This small molecule binds to this protein.
Small molecule (SMILES): CCC[C@H](O)[C@@H](C)C(=O)NC/C=C\C[C@@H](C)[C@@H](O)[C@H](C)[C@@H]1C/C=C\C[C@H](C)[C@H](O)Cc2cc(OC)cc(O)c2C(=O)O1

Sequence of chain 1.E:
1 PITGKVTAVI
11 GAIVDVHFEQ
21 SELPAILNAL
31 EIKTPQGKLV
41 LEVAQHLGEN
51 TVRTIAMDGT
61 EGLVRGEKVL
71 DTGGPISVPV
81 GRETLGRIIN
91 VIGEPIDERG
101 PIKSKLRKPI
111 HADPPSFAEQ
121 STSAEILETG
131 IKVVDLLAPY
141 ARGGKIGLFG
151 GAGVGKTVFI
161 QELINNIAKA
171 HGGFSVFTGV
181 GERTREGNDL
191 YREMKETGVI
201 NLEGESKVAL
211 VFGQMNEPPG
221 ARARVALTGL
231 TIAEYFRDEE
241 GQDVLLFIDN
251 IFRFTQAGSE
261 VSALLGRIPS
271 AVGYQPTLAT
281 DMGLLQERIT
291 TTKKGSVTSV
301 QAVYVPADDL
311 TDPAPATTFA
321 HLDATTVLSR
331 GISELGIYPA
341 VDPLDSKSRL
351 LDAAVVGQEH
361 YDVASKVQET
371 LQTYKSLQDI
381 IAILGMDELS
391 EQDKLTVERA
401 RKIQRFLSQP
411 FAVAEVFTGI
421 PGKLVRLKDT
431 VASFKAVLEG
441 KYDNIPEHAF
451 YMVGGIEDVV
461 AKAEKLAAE

Binding-site contacts:
Ligand atom C19 contacts residue GLN326 of chain 1.B at 3.3 Å.
Ligand atom C38 contacts residue LEU369 of chain 1.B at 3.5 Å (hydrophobic).
Ligand atom C23 contacts residue GLU334 of chain 1.E at 3.5 Å.
Ligand atom O42 contacts residue TYR338 of chain 1.E at 3.1 Å.
Ligand atom O01 contacts residue TYR451 of chain 1.E at 3.2 Å (h-bond).
Ligand atom N18 contacts residue VAL348 of chain 1.B at 3.3 Å.
Ligand atom O34 contacts residue TYR338 of chain 1.E at 3.6 Å.
Ligand atom O42 contacts residue GLY336 of chain 1.E at 3.4 Å.
Ligand atom C26 contacts residue SER333 of chain 1.E at 3.4 Å.
Ligand atom C07 contacts residue GLU334 of chain 1.E at 3.3 Å.
Ligand atom C29 contacts residue ALA372 of chain 1.B at 3.2 Å (hydrophobic).
Ligand atom C06 contacts residue GLU334 of chain 1.E at 3.4 Å.
Ligand atom C38 contacts residue ILE420 of chain 1.E at 3.5 Å (hydrophobic).
Ligand atom O28 contacts residue LYS368 of chain 1.B at 3.0 Å (salt-bridge).
Ligand atom O27 contacts residue GLN326 of chain 1.B at 2.9 Å (h-bond).
Ligand atom C16 contacts residue ATP1 of chain 1.N at 3.7 Å.
Ligand atom C15 contacts residue ATP1 of chain 1.N at 3.7 Å.
Ligand atom O34 contacts residue THR418 of chain 1.E at 3.4 Å.
Ligand atom C04 contacts residue GLU376 of chain 1.B at 3.8 Å.
Ligand atom C15 contacts residue TYR338 of chain 1.E at 3.4 Å (hydrophobic).
Ligand atom C21 contacts residue GLU334 of chain 1.E at 3.6 Å.
Ligand atom C23 contacts residue LEU346 of chain 1.B at 3.7 Å (hydrophobic).
Ligand atom C02 contacts residue TYR451 of chain 1.E at 3.8 Å (hydrophobic).
Ligand atom C08 contacts residue GLY345 of chain 1.B at 3.7 Å.
Ligand atom O22 contacts residue ARG330 of chain 1.E at 3.4 Å.
Ligand atom C04 contacts residue GLN373 of chain 1.B at 3.5 Å.
Ligand atom C35 contacts residue THR418 of chain 1.E at 3.8 Å.
Ligand atom N18 contacts residue GLN326 of chain 1.B at 3.3 Å (h-bond).
Ligand atom C05 contacts residue ALA372 of chain 1.B at 3.8 Å (hydrophobic).
Ligand atom C32 contacts residue TYR451 of chain 1.E at 3.6 Å (hydrophobic).
Ligand atom O22 contacts residue GLU334 of chain 1.E at 2.7 Å (salt-bridge).
Ligand atom C17 contacts residue GLY345 of chain 1.B at 3.6 Å.
Ligand atom C40 contacts residue TYR451 of chain 1.E at 3.6 Å (hydrophobic).
Ligand atom C13 contacts residue PHE417 of chain 1.E at 3.4 Å (hydrophobic).
Ligand atom C16 contacts residue TYR338 of chain 1.E at 3.2 Å (hydrophobic).
Ligand atom N18 contacts residue LEU346 of chain 1.B at 3.6 Å.
Ligand atom C07 contacts residue GLY336 of chain 1.E at 3.8 Å.
Ligand atom C06 contacts residue GLY336 of chain 1.E at 3.7 Å.
Ligand atom C38 contacts residue THR418 of chain 1.E at 2.9 Å.
Ligand atom C04 contacts residue ALA372 of chain 1.B at 3.5 Å (hydrophobic).

Sequence of chain 1.B:
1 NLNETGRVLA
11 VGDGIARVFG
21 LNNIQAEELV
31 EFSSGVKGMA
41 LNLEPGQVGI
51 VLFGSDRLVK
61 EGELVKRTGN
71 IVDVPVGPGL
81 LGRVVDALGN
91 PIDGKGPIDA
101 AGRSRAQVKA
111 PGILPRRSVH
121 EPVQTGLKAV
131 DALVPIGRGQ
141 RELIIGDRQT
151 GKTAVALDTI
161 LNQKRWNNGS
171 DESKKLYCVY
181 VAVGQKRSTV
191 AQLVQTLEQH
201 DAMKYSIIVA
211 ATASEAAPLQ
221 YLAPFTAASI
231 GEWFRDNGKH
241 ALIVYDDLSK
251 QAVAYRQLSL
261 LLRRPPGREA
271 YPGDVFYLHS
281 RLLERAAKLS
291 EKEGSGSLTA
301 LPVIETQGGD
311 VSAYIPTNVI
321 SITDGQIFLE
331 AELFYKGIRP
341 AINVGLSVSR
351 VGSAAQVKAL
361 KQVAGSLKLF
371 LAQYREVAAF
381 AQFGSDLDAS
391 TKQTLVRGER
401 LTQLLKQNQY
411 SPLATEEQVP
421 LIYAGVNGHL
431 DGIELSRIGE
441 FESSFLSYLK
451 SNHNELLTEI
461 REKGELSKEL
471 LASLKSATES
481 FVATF